Binding-site contacts:
Ligand atom N6 contacts residue GLY422 of chain 3.A at 3.3 Å (h-bond).
Ligand atom C6 contacts residue SER415 of chain 3.A at 4.1 Å.
Ligand atom O3' contacts residue PRO414 of chain 3.A at 4.2 Å.
Ligand atom N6 contacts residue VAL202 of chain 3.A at 4.2 Å.
Ligand atom N7 contacts residue SER415 of chain 3.A at 3.9 Å.
Ligand atom N1 contacts residue VAL202 of chain 3.A at 3.5 Å.
Ligand atom C8 contacts residue HIS413 of chain 3.A at 3.9 Å.
Ligand atom C2 contacts residue GLY422 of chain 3.A at 3.2 Å.
Ligand atom N7 contacts residue HIS413 of chain 3.A at 4.2 Å.
Ligand atom N1 contacts residue PRO203 of chain 3.A at 4.2 Å.
Ligand atom N7 contacts residue ASN392 of chain 3.A at 4.2 Å.
Ligand atom C5 contacts residue VAL202 of chain 3.A at 3.6 Å (hydrophobic).
Ligand atom C4 contacts residue ASP201 of chain 3.A at 3.5 Å.
Ligand atom C2' contacts residue HIS413 of chain 3.A at 3.7 Å.
Ligand atom C2' contacts residue PRO203 of chain 3.A at 3.3 Å (hydrophobic).
Ligand atom N4 contacts residue ASP201 of chain 3.A at 2.6 Å.
Ligand atom C6 contacts residue PRO203 of chain 3.A at 4.0 Å (hydrophobic).
Ligand atom C2' contacts residue PRO414 of chain 3.A at 3.6 Å (hydrophobic).
Ligand atom N6 contacts residue SER415 of chain 3.A at 3.8 Å.
Ligand atom C5 contacts residue PRO203 of chain 3.A at 4.0 Å (hydrophobic).
Ligand atom N7 contacts residue PRO203 of chain 3.A at 4.1 Å.
Ligand atom C6 contacts residue PRO203 of chain 3.A at 4.0 Å (hydrophobic).
Ligand atom C1' contacts residue PRO203 of chain 3.A at 4.1 Å (hydrophobic).
Ligand atom C6 contacts residue VAL202 of chain 3.A at 4.2 Å (hydrophobic).
Ligand atom C5 contacts residue ARG91 of chain 3.A at 4.2 Å.
Ligand atom N6 contacts residue PHE421 of chain 3.A at 3.8 Å.
Ligand atom C6 contacts residue VAL202 of chain 3.A at 4.1 Å (hydrophobic).
Ligand atom N1 contacts residue GLY422 of chain 3.A at 2.9 Å (h-bond).
Ligand atom C2 contacts residue PRO203 of chain 3.A at 4.0 Å (hydrophobic).
Ligand atom C4 contacts residue PRO203 of chain 3.A at 4.0 Å (hydrophobic).
Ligand atom C4 contacts residue PRO203 of chain 3.A at 4.1 Å (hydrophobic).
Ligand atom C5 contacts residue ASP201 of chain 3.A at 3.3 Å.
Ligand atom C5 contacts residue PRO203 of chain 3.A at 3.8 Å (hydrophobic).
Ligand atom N4 contacts residue VAL202 of chain 3.A at 2.9 Å (h-bond).
Ligand atom N1 contacts residue PRO203 of chain 3.A at 3.8 Å.
Ligand atom C6 contacts residue GLY422 of chain 3.A at 3.7 Å.
Ligand atom C2 contacts residue VAL202 of chain 3.A at 4.1 Å (hydrophobic).
Ligand atom N6 contacts residue GLY420 of chain 3.A at 3.7 Å.
Ligand atom N3 contacts residue ASP201 of chain 3.A at 4.2 Å.
Ligand atom C4 contacts residue VAL202 of chain 3.A at 3.7 Å (hydrophobic).

The small molecule below binds the protein below.
Small molecule (SMILES): Nc1ccn([C@H]2C[C@H](O[P](=O)(O)OC[C@H]3O[C@@H](n4cnc5c(N)ncnc54)C[C@@H]3O)[C@@H](CO)O2)c(=O)n1

Sequence of chain 3.A:
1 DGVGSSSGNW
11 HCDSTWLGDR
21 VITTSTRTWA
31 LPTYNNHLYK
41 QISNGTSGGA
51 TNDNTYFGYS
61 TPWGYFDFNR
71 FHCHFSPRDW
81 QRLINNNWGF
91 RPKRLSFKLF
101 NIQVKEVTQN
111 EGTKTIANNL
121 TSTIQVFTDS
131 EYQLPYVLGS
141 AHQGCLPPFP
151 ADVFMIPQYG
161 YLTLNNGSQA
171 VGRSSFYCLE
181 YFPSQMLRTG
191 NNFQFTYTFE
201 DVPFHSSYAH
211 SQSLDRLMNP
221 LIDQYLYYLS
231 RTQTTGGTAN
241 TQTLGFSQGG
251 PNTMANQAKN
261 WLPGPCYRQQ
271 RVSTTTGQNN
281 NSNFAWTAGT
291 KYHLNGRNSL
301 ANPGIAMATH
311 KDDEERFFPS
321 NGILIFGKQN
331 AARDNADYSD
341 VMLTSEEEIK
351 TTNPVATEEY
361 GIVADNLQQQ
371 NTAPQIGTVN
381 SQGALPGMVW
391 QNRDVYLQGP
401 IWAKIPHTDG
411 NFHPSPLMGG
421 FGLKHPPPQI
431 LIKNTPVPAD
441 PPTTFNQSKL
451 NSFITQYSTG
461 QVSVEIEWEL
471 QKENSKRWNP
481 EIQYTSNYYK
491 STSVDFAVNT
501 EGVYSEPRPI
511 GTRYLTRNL